Binding-site contacts:
Ligand atom FAK contacts residue MET71 of chain 1.A at 3.4 Å.
Ligand atom FAI contacts residue THR134 of chain 1.A at 3.0 Å.
Ligand atom CBG contacts residue GLY138 of chain 1.A at 3.8 Å.
Ligand atom OAD contacts residue LEU114 of chain 1.A at 3.6 Å.
Ligand atom CAY contacts residue LEU114 of chain 1.A at 3.7 Å (hydrophobic).
Ligand atom CAR contacts residue THR134 of chain 1.A at 4.1 Å.
Ligand atom CAP contacts residue THR134 of chain 1.A at 3.9 Å.
Ligand atom CAL contacts residue THR117 of chain 1.A at 3.7 Å.
Ligand atom OAF contacts residue GOL1 of chain 1.I at 3.7 Å.
Ligand atom FAK contacts residue LEU114 of chain 1.A at 3.2 Å.
Ligand atom FAI contacts residue MET71 of chain 1.A at 3.0 Å.
Ligand atom CAW contacts residue THR134 of chain 1.A at 3.7 Å.
Ligand atom FAJ contacts residue THR117 of chain 1.A at 3.7 Å.
Ligand atom CAA contacts residue PRO133 of chain 1.A at 3.9 Å (hydrophobic).
Ligand atom FAI contacts residue GLY138 of chain 1.A at 3.1 Å.
Ligand atom CBG contacts residue MET71 of chain 1.A at 3.8 Å (hydrophobic).
Ligand atom OAC contacts residue GLN119 of chain 1.B at 3.8 Å.
Ligand atom NBF contacts residue THR134 of chain 1.A at 4.0 Å.
Ligand atom CBG contacts residue ALA137 of chain 1.A at 4.1 Å (hydrophobic).
Ligand atom FAK contacts residue GLY138 of chain 1.A at 4.1 Å.
Ligand atom FAJ contacts residue ALA137 of chain 1.A at 3.4 Å.
Ligand atom CAN contacts residue GOL1 of chain 1.I at 3.7 Å.
Ligand atom OAC contacts residue THR134 of chain 1.A at 4.0 Å.
Ligand atom OAF contacts residue GLN119 of chain 1.B at 2.8 Å (h-bond).
Ligand atom OAH contacts residue THR134 of chain 1.A at 3.6 Å.
Ligand atom FAJ contacts residue GLY138 of chain 1.A at 3.4 Å.
Ligand atom FAJ contacts residue THR141 of chain 1.A at 3.6 Å.
Ligand atom N contacts residue THR134 of chain 1.A at 3.8 Å.
Ligand atom FAI contacts residue ALA137 of chain 1.A at 3.8 Å.
Ligand atom CAZ contacts residue THR134 of chain 1.A at 3.6 Å.
Ligand atom CBG contacts residue LEU114 of chain 1.A at 4.0 Å (hydrophobic).
Ligand atom CAN contacts residue GLN119 of chain 1.B at 3.7 Å.
Ligand atom CBA contacts residue LEU114 of chain 1.A at 3.8 Å (hydrophobic).
Ligand atom CBA contacts residue THR134 of chain 1.A at 3.8 Å.
Ligand atom CAQ contacts residue PRO133 of chain 1.A at 3.6 Å (hydrophobic).
Ligand atom OAU contacts residue PRO133 of chain 1.A at 3.6 Å.
Ligand atom CAX contacts residue PRO133 of chain 1.A at 3.7 Å (hydrophobic).
Ligand atom CAL contacts residue ALA137 of chain 1.A at 4.1 Å (hydrophobic).
Ligand atom CAN contacts residue THR117 of chain 1.A at 3.9 Å.
Ligand atom CAP contacts residue LEU114 of chain 1.A at 3.3 Å (hydrophobic).

The protein below binds the small molecule below.
Small molecule (SMILES): COc1ccc2c(c1)cc(C(=O)NS(=O)(=O)c1ccc(C(F)(F)F)cc1[N+](=O)[O-])n2CC(=O)O

Sequence of chain 1.B:
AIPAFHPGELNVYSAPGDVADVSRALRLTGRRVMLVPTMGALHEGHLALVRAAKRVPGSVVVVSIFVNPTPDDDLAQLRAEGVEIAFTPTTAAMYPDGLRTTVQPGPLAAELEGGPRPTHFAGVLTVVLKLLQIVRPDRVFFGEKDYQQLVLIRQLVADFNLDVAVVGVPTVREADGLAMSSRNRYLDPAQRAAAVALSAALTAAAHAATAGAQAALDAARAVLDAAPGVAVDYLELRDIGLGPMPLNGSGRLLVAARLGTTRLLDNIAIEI

Sequence of chain 1.A:
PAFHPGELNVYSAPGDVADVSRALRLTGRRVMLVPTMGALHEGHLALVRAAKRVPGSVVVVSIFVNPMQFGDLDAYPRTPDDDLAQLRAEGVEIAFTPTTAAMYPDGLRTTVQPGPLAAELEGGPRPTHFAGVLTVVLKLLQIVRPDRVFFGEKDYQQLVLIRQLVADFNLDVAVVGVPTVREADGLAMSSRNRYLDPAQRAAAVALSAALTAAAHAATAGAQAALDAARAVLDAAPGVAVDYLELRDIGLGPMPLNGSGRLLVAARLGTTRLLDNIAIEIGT